Binding-site contacts:
Ligand atom O5 contacts residue THR172 of chain 1.B at 2.4 Å (h-bond).
Ligand atom O2 contacts residue THR172 of chain 1.B at 3.8 Å.
Ligand atom C2 contacts residue ALA173 of chain 1.B at 3.7 Å (hydrophobic).
Ligand atom C3 contacts residue THR172 of chain 1.B at 3.5 Å.
Ligand atom O3 contacts residue ALA173 of chain 1.B at 3.7 Å.
Ligand atom C6 contacts residue THR172 of chain 1.B at 4.3 Å.
Ligand atom C3 contacts residue ALA173 of chain 1.B at 3.7 Å (hydrophobic).
Ligand atom O6 contacts residue THR172 of chain 1.B at 4.3 Å.
Ligand atom C1 contacts residue ALA173 of chain 1.B at 3.9 Å (hydrophobic).
Ligand atom O6 contacts residue PRO38 of chain 1.E at 3.6 Å.
Ligand atom C1 contacts residue THR172 of chain 1.B at 1.4 Å.
Ligand atom C5 contacts residue THR172 of chain 1.B at 3.1 Å.
Ligand atom C2 contacts residue THR172 of chain 1.B at 2.8 Å.
Ligand atom C4 contacts residue THR172 of chain 1.B at 4.0 Å.

Sequence of chain 1.B:
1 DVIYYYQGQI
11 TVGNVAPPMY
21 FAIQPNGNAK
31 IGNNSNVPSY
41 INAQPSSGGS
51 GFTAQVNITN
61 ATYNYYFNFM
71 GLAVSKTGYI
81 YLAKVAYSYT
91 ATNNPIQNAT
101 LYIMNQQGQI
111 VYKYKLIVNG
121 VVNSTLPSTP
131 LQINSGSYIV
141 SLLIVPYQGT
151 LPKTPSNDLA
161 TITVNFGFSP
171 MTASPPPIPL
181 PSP

Sequence of chain 1.E:
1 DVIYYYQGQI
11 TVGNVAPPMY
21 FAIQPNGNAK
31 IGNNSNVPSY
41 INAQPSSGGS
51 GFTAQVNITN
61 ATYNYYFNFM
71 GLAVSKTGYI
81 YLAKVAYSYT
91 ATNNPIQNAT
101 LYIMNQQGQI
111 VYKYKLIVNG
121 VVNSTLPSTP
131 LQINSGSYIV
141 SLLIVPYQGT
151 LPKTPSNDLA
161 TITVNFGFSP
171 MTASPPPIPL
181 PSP

The protein below binds the small molecule below.
Small molecule (SMILES): OC[C@H]1O[C@H](O)[C@@H](O)[C@@H](O)[C@@H]1O